A protein and the small-molecule ligand that binds it are described below.
Small molecule (SMILES): CC(=O)N[C@@H]1[C@@H](O)[C@H](O)[C@@H](CO)O[C@H]1O

Sequence of chain 1.D:
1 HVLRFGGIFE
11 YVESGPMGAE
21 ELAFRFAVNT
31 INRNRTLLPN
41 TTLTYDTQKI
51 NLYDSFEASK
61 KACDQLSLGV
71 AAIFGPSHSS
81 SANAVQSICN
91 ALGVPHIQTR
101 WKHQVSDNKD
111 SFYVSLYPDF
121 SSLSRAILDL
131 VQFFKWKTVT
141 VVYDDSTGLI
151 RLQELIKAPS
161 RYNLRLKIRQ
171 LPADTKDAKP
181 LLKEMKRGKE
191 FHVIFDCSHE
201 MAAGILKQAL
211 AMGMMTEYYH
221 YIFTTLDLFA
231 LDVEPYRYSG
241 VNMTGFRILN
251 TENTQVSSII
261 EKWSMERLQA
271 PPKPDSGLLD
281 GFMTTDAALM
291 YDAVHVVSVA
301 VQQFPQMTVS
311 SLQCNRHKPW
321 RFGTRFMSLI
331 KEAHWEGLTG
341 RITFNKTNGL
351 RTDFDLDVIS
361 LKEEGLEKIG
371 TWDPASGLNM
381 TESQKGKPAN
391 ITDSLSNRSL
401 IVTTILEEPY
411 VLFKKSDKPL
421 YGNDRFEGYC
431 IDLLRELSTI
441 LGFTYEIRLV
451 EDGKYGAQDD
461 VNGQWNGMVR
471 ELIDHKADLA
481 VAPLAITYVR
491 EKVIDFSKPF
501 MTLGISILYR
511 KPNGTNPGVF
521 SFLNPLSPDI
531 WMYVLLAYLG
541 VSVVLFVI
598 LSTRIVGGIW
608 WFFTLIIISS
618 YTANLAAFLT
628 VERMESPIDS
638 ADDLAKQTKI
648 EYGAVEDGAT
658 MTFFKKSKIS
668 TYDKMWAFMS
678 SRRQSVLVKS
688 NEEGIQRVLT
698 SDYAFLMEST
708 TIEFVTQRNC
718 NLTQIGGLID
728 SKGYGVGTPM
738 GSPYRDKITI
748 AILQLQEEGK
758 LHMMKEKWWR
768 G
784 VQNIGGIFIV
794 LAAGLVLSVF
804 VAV

Binding-site contacts:
Ligand atom C1 contacts residue ASN242 of chain 1.D at 1.4 Å.
Ligand atom C4 contacts residue ASN242 of chain 1.D at 4.2 Å.
Ligand atom C8 contacts residue ASN242 of chain 1.D at 4.4 Å.
Ligand atom C3 contacts residue ASN242 of chain 1.D at 3.8 Å.
Ligand atom C7 contacts residue ASN242 of chain 1.D at 3.2 Å.
Ligand atom O7 contacts residue ASN242 of chain 1.D at 3.1 Å (h-bond).
Ligand atom N2 contacts residue GLU217 of chain 1.D at 4.1 Å.
Ligand atom C5 contacts residue ASN242 of chain 1.D at 3.7 Å.
Ligand atom C7 contacts residue HIS220 of chain 1.D at 4.1 Å.
Ligand atom N2 contacts residue ASN242 of chain 1.D at 2.9 Å (h-bond).
Ligand atom C8 contacts residue GLU217 of chain 1.D at 3.7 Å.
Ligand atom C8 contacts residue TYR218 of chain 1.D at 3.4 Å (hydrophobic).
Ligand atom O6 contacts residue ASN242 of chain 1.D at 4.4 Å.
Ligand atom O5 contacts residue ASN242 of chain 1.D at 2.4 Å (h-bond).
Ligand atom O6 contacts residue LYS362 of chain 1.D at 4.0 Å.
Ligand atom C2 contacts residue ASN242 of chain 1.D at 2.5 Å.
Ligand atom C7 contacts residue GLU217 of chain 1.D at 4.3 Å.
Ligand atom O7 contacts residue HIS220 of chain 1.D at 3.1 Å (h-bond).